Sequence of chain 2.D:
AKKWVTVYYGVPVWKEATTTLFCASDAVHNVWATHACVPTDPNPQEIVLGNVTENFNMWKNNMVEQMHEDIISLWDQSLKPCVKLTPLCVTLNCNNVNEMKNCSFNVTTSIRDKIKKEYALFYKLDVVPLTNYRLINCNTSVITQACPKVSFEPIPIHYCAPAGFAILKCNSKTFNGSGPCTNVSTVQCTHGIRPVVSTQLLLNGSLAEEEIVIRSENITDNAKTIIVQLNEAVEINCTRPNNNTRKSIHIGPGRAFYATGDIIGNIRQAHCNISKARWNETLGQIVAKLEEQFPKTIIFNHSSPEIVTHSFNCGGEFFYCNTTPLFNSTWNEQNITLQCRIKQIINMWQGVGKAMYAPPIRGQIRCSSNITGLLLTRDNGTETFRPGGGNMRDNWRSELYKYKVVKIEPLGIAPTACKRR

This protein binds this small molecule.
Small molecule (SMILES): CC(=O)N[C@@H]1[C@@H](O)[C@H](O)[C@@H](CO)O[C@H]1O

Binding-site contacts:
Ligand atom C8 contacts residue GLU256 of chain 2.D at 4.0 Å.
Ligand atom C7 contacts residue ASN215 of chain 2.D at 3.1 Å.
Ligand atom C8 contacts residue ASN215 of chain 2.D at 3.4 Å.
Ligand atom C2 contacts residue ASN215 of chain 2.D at 2.5 Å.
Ligand atom C1 contacts residue ASN215 of chain 2.D at 1.4 Å.
Ligand atom O7 contacts residue GLN332 of chain 2.D at 3.8 Å.
Ligand atom C3 contacts residue ASN215 of chain 2.D at 3.8 Å.
Ligand atom O7 contacts residue ASN215 of chain 2.D at 4.0 Å.
Ligand atom N2 contacts residue SER217 of chain 2.D at 3.9 Å.
Ligand atom C2 contacts residue SER217 of chain 2.D at 4.4 Å.
Ligand atom O5 contacts residue ASN215 of chain 2.D at 2.4 Å (h-bond).
Ligand atom C1 contacts residue SER217 of chain 2.D at 3.5 Å.
Ligand atom C5 contacts residue SER217 of chain 2.D at 4.3 Å.
Ligand atom C3 contacts residue SER217 of chain 2.D at 4.3 Å.
Ligand atom C5 contacts residue ASN215 of chain 2.D at 3.7 Å.
Ligand atom N2 contacts residue ASN215 of chain 2.D at 2.4 Å (h-bond).
Ligand atom C8 contacts residue SER255 of chain 2.D at 3.3 Å.
Ligand atom C4 contacts residue ASN215 of chain 2.D at 4.2 Å.
Ligand atom O5 contacts residue SER217 of chain 2.D at 4.0 Å.